This protein binds this small molecule.
Small molecule (SMILES): CC(=O)N[C@H]1[C@H](O[C@H]2[C@H](O)[C@@H](NC(C)=O)CO[C@@H]2CO)O[C@H](CO)[C@@H](O[C@@H]2O[C@H](CO[C@H]3O[C@H](CO[C@H]4O[C@H](CO)[C@@H](O)[C@H](O)[C@@H]4O)[C@@H](O)[C@H](O[C@H]4O[C@H](CO)[C@@H](O)[C@H](O)[C@@H]4O)[C@@H]3O)[C@@H](O)[C@H](O[C@H]3O[C@H](CO)[C@@H](O)[C@H](O)[C@@H]3O[C@H]3O[C@H](CO)[C@@H](O)[C@H](O)[C@@H]3O[C@H]3O[C@H](CO)[C@@H](O)[C@H](O)[C@@H]3O)[C@@H]2O)[C@@H]1O

Sequence of chain 1.I:
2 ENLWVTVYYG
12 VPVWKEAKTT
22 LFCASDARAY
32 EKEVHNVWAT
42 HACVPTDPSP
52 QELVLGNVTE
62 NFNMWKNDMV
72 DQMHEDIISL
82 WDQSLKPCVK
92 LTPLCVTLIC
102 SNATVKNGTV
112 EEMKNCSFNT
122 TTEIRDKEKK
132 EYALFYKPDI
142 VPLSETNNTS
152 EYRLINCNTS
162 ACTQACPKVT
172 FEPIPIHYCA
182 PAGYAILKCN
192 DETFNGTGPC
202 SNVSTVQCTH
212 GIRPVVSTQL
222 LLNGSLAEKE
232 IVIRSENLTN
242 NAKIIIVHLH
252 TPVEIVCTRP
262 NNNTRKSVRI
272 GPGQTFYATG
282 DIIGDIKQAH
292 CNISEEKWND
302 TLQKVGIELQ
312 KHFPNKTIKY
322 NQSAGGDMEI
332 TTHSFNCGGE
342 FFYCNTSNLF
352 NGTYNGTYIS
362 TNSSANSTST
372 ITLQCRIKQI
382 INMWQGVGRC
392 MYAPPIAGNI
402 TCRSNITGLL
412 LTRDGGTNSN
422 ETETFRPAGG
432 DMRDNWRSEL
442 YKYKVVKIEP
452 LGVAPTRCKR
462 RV

Binding-site contacts:
Ligand atom N2 contacts residue ASN293 of chain 1.I at 2.8 Å (h-bond).
Ligand atom O7 contacts residue SER103 of chain 1.K at 3.0 Å (h-bond).
Ligand atom O4 contacts residue TYR48 of chain 1.L at 3.6 Å (h-bond).
Ligand atom O7 contacts residue TRP101 of chain 1.K at 3.4 Å.
Ligand atom C6 contacts residue TRP101 of chain 1.K at 3.9 Å (hydrophobic).
Ligand atom C5 contacts residue GLU52 of chain 1.L at 3.8 Å.
Ligand atom C8 contacts residue THR259 of chain 1.I at 3.7 Å.
Ligand atom C3 contacts residue ASN293 of chain 1.I at 3.8 Å.
Ligand atom C5 contacts residue ASN293 of chain 1.I at 3.7 Å.
Ligand atom O6 contacts residue TYR111 of chain 1.K at 3.6 Å.
Ligand atom C6 contacts residue ASP115 of chain 1.K at 3.7 Å.
Ligand atom O3 contacts residue TYR51 of chain 1.L at 3.1 Å.
Ligand atom C1 contacts residue ASP31 of chain 1.K at 3.8 Å.
Ligand atom O2 contacts residue TRP56 of chain 1.L at 3.9 Å.
Ligand atom O3 contacts residue ASP115 of chain 1.K at 3.6 Å (salt-bridge).
Ligand atom O4 contacts residue GLU52 of chain 1.L at 3.7 Å.
Ligand atom C2 contacts residue TYR51 of chain 1.L at 3.5 Å (hydrophobic).
Ligand atom C6 contacts residue GLU52 of chain 1.L at 3.3 Å.
Ligand atom C2 contacts residue ASN293 of chain 1.I at 2.5 Å.
Ligand atom C4 contacts residue ASP115 of chain 1.K at 3.0 Å.
Ligand atom C6 contacts residue TRP101 of chain 1.K at 3.7 Å (hydrophobic).
Ligand atom O4 contacts residue ASP115 of chain 1.K at 2.6 Å (salt-bridge).
Ligand atom O3 contacts residue TYR48 of chain 1.L at 3.1 Å (h-bond).
Ligand atom O3 contacts residue SER58 of chain 1.L at 3.4 Å (h-bond).
Ligand atom O2 contacts residue PRO57 of chain 1.L at 3.6 Å.
Ligand atom C5 contacts residue ASP31 of chain 1.K at 3.4 Å.
Ligand atom C1 contacts residue ASN293 of chain 1.I at 1.4 Å.
Ligand atom C7 contacts residue ASN293 of chain 1.I at 3.8 Å.
Ligand atom C1 contacts residue TYR51 of chain 1.L at 3.8 Å (hydrophobic).
Ligand atom C3 contacts residue ASP115 of chain 1.K at 3.5 Å.
Ligand atom C3 contacts residue TYR51 of chain 1.L at 3.9 Å (hydrophobic).
Ligand atom O3 contacts residue PRO57 of chain 1.L at 3.3 Å.
Ligand atom C6 contacts residue ASP31 of chain 1.K at 3.1 Å.
Ligand atom O6 contacts residue TYR106 of chain 1.K at 3.1 Å (h-bond).
Ligand atom O2 contacts residue TYR51 of chain 1.L at 3.8 Å.
Ligand atom O5 contacts residue ASP31 of chain 1.K at 2.6 Å (salt-bridge).
Ligand atom C4 contacts residue GLU52 of chain 1.L at 3.4 Å.
Ligand atom O5 contacts residue ASN293 of chain 1.I at 2.4 Å (h-bond).
Ligand atom O5 contacts residue TRP101 of chain 1.K at 3.7 Å.
Ligand atom O2 contacts residue SER58 of chain 1.L at 3.4 Å (h-bond).

Sequence of chain 1.K:
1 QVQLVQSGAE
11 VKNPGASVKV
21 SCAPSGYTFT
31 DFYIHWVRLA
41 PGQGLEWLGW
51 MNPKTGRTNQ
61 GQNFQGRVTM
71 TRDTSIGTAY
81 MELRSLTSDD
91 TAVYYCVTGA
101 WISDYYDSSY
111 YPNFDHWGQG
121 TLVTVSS

Sequence of chain 1.L:
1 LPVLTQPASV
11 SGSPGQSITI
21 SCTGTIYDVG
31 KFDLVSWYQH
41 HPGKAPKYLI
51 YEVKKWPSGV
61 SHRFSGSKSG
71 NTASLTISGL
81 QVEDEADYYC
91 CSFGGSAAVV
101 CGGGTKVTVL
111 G